Sequence of chain 1.D:
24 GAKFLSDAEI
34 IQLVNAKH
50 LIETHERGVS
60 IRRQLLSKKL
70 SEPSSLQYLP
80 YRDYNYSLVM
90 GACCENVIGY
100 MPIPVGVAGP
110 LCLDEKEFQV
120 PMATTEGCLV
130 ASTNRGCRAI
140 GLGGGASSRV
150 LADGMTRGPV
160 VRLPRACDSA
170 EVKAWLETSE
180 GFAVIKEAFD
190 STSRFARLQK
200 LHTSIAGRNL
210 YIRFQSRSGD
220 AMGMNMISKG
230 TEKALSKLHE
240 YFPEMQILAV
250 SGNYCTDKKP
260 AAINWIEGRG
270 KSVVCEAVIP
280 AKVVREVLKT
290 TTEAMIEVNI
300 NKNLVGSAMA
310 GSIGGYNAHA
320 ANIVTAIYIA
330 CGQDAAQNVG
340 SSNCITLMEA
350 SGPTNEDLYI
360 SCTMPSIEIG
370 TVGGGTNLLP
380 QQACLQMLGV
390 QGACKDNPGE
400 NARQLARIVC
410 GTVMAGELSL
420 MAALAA

Sequence of chain 1.C:
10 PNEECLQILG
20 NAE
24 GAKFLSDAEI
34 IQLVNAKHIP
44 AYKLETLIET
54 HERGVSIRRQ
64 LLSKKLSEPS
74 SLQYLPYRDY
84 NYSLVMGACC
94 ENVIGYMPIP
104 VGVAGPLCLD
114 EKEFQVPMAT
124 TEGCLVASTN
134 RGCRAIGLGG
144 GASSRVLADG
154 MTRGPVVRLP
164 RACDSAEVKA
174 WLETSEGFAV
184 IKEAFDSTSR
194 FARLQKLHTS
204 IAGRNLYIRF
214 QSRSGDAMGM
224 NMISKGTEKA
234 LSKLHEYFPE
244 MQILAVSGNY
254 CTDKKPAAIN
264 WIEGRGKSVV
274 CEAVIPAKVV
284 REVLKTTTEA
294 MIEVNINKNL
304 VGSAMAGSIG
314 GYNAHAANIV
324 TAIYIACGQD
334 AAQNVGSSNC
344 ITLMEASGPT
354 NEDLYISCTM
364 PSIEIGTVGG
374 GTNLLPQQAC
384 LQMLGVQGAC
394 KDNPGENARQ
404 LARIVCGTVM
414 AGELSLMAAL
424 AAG

The protein below binds the small molecule below.
Small molecule (SMILES): CC(C)n1c(CC[C@@H](O)C[C@@H](O)CC(=O)O)c(-c2ccc(F)cc2)c(-c2ccc(F)cc2)c1C(=O)Nc1ccccc1

Binding-site contacts:
Ligand atom C10 contacts residue ASP256 of chain 1.D at 3.4 Å.
Ligand atom C35 contacts residue ALA317 of chain 1.C at 3.2 Å (hydrophobic).
Ligand atom O1 contacts residue SER131 of chain 1.C at 2.8 Å (h-bond).
Ligand atom C14 contacts residue LEU128 of chain 1.C at 3.5 Å (hydrophobic).
Ligand atom C5 contacts residue LEU419 of chain 1.C at 3.7 Å (hydrophobic).
Ligand atom F2 contacts residue ALA422 of chain 1.C at 3.4 Å.
Ligand atom O6 contacts residue SER250 of chain 1.D at 3.3 Å (h-bond).
Ligand atom C20 contacts residue ARG134 of chain 1.C at 3.7 Å.
Ligand atom F1 contacts residue SER227 of chain 1.D at 3.4 Å.
Ligand atom C36 contacts residue SER250 of chain 1.D at 3.3 Å.
Ligand atom C14 contacts residue CYS127 of chain 1.C at 3.4 Å (hydrophobic).
Ligand atom O4 contacts residue GLU125 of chain 1.C at 2.8 Å (salt-bridge).
Ligand atom C2 contacts residue LEU419 of chain 1.C at 3.7 Å (hydrophobic).
Ligand atom C35 contacts residue LYS258 of chain 1.D at 3.7 Å.
Ligand atom O7 contacts residue SER250 of chain 1.D at 2.6 Å (h-bond).
Ligand atom C36 contacts residue LYS258 of chain 1.D at 3.5 Å.
Ligand atom O4 contacts residue LYS257 of chain 1.D at 2.8 Å (salt-bridge).
Ligand atom O7 contacts residue ARG156 of chain 1.D at 3.5 Å (salt-bridge).
Ligand atom C13 contacts residue HIS318 of chain 1.C at 3.4 Å.
Ligand atom F1 contacts residue ARG156 of chain 1.D at 3.0 Å.
Ligand atom F2 contacts residue GLY426 of chain 1.C at 3.2 Å.
Ligand atom C17 contacts residue SER131 of chain 1.C at 3.4 Å.
Ligand atom C25 contacts residue LEU419 of chain 1.C at 3.7 Å (hydrophobic).
Ligand atom O7 contacts residue LYS258 of chain 1.D at 3.1 Å (salt-bridge).
Ligand atom C30 contacts residue ARG156 of chain 1.D at 3.7 Å.
Ligand atom C11 contacts residue ASP256 of chain 1.D at 3.5 Å.
Ligand atom O7 contacts residue ASN252 of chain 1.D at 3.6 Å (h-bond).
Ligand atom O6 contacts residue LYS301 of chain 1.C at 2.8 Å (salt-bridge).
Ligand atom C36 contacts residue LYS301 of chain 1.C at 3.3 Å.
Ligand atom C15 contacts residue MET223 of chain 1.D at 3.5 Å (hydrophobic).
Ligand atom C36 contacts residue ALA317 of chain 1.C at 3.7 Å (hydrophobic).
Ligand atom O7 contacts residue LYS301 of chain 1.C at 3.3 Å (salt-bridge).
Ligand atom F1 contacts residue VAL249 of chain 1.D at 3.3 Å.
Ligand atom C22 contacts residue ALA422 of chain 1.C at 3.5 Å (hydrophobic).
Ligand atom C1 contacts residue LEU419 of chain 1.C at 3.5 Å (hydrophobic).
Ligand atom O3 contacts residue ARG156 of chain 1.D at 2.9 Å (salt-bridge).
Ligand atom O3 contacts residue ASP256 of chain 1.D at 2.7 Å (salt-bridge).
Ligand atom O4 contacts residue ASN321 of chain 1.C at 3.1 Å (h-bond).
Ligand atom C25 contacts residue ALA422 of chain 1.C at 3.7 Å (hydrophobic).
Ligand atom C30 contacts residue VAL249 of chain 1.D at 3.7 Å (hydrophobic).